Binding-site contacts:
Ligand atom C2 contacts residue ASN363 of chain 1.A at 2.3 Å.
Ligand atom C1 contacts residue ASN363 of chain 1.A at 1.4 Å.
Ligand atom C8 contacts residue ASN363 of chain 1.A at 4.3 Å.
Ligand atom O7 contacts residue ASN363 of chain 1.A at 3.7 Å.
Ligand atom C3 contacts residue ASN363 of chain 1.A at 3.7 Å.
Ligand atom C4 contacts residue ASN363 of chain 1.A at 4.2 Å.
Ligand atom O7 contacts residue TYR407 of chain 1.A at 4.1 Å.
Ligand atom N2 contacts residue ASN363 of chain 1.A at 2.7 Å (h-bond).
Ligand atom O5 contacts residue ASN363 of chain 1.A at 2.4 Å (h-bond).
Ligand atom O7 contacts residue ARG404 of chain 1.A at 4.1 Å.
Ligand atom C5 contacts residue ASN363 of chain 1.A at 3.7 Å.
Ligand atom C7 contacts residue ASN363 of chain 1.A at 3.3 Å.

Sequence of chain 1.A:
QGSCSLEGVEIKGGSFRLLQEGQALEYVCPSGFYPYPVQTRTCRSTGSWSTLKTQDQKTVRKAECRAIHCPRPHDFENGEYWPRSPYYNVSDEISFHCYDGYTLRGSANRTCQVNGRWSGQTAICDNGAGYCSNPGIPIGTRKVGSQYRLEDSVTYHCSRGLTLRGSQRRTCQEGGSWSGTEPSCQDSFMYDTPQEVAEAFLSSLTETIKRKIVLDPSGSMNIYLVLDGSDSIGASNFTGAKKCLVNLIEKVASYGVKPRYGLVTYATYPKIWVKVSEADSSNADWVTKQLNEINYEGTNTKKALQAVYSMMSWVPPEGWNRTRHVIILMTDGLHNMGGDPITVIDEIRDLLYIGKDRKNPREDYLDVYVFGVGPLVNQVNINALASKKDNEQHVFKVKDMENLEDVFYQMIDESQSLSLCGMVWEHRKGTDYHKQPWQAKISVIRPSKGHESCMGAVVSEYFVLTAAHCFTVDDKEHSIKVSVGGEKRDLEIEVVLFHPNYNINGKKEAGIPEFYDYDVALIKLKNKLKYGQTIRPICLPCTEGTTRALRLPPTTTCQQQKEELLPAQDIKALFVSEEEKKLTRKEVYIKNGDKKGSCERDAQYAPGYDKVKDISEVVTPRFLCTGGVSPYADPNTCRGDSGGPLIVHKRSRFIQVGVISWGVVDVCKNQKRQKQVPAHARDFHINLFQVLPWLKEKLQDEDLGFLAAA

This small molecule binds to this protein.
Small molecule (SMILES): CC(=O)N[C@@H]1[C@@H](O)[C@H](O)[C@@H](CO)O[C@H]1O